Binding-site contacts:
Ligand atom C1 contacts residue ASN328 of chain 1.A at 1.4 Å.
Ligand atom C7 contacts residue GLN577 of chain 1.A at 4.0 Å.
Ligand atom C8 contacts residue ASN328 of chain 1.A at 4.3 Å.
Ligand atom C3 contacts residue ASN328 of chain 1.A at 3.8 Å.
Ligand atom N2 contacts residue GLN577 of chain 1.A at 4.4 Å.
Ligand atom C8 contacts residue GLN577 of chain 1.A at 2.9 Å.
Ligand atom C4 contacts residue ASN328 of chain 1.A at 4.2 Å.
Ligand atom C5 contacts residue ASN328 of chain 1.A at 3.7 Å.
Ligand atom O5 contacts residue ASN328 of chain 1.A at 2.4 Å (h-bond).
Ligand atom N2 contacts residue ASN328 of chain 1.A at 2.9 Å (h-bond).
Ligand atom O7 contacts residue ASN328 of chain 1.A at 2.9 Å (h-bond).
Ligand atom C7 contacts residue ASN328 of chain 1.A at 3.1 Å.
Ligand atom C2 contacts residue ASN328 of chain 1.A at 2.4 Å.

Sequence of chain 1.A:
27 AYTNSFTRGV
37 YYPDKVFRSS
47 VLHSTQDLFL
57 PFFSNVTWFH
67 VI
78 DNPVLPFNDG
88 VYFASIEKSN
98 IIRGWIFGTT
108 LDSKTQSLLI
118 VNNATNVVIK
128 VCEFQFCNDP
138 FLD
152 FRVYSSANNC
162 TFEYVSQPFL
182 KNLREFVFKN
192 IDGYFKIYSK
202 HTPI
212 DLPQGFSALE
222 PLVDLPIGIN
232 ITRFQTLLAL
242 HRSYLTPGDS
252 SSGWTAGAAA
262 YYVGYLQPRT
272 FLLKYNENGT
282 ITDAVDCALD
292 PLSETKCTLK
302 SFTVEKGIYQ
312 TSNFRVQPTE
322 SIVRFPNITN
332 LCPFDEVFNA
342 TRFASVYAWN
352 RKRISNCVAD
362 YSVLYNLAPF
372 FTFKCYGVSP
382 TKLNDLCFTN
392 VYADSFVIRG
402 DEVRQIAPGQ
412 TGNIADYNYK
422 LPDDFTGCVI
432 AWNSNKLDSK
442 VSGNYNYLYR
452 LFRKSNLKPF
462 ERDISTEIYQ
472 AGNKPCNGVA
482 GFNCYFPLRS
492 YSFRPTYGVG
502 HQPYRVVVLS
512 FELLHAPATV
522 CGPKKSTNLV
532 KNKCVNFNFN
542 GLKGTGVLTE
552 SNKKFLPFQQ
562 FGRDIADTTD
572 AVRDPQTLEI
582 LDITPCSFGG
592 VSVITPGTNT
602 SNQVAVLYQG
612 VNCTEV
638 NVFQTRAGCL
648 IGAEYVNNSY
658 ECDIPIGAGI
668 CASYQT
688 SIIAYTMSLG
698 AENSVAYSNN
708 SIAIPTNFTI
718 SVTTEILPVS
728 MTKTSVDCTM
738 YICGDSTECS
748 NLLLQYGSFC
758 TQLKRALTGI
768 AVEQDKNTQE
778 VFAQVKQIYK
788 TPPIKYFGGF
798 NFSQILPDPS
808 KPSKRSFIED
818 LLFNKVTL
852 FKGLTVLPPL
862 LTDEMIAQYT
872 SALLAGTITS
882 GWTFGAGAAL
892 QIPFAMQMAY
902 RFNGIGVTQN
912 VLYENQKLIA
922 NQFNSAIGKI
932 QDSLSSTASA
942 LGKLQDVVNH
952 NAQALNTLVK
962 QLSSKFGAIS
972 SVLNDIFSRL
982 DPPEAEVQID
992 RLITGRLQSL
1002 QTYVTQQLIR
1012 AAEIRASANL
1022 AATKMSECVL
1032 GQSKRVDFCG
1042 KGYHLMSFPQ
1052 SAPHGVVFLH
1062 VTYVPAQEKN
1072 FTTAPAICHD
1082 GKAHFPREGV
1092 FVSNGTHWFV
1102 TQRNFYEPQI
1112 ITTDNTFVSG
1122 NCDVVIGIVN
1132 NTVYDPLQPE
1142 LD

This small molecule binds to this protein.
Small molecule (SMILES): CC(=O)N[C@@H]1[C@@H](O)[C@H](O)[C@@H](CO)O[C@H]1O